Binding-site contacts:
Ligand atom N32 contacts residue H4B1 of chain 1.I at 3.0 Å (h-bond).
Ligand atom C02 contacts residue GLU296 of chain 1.B at 3.4 Å.
Ligand atom C24 contacts residue HEM1 of chain 1.H at 3.7 Å.
Ligand atom C03 contacts residue HEM1 of chain 1.H at 3.5 Å.
Ligand atom C02 contacts residue HEM1 of chain 1.H at 3.5 Å.
Ligand atom C06 contacts residue PHE288 of chain 1.B at 3.7 Å (hydrophobic).
Ligand atom N02 contacts residue HEM1 of chain 1.H at 3.6 Å.
Ligand atom C09 contacts residue HEM1 of chain 1.H at 3.5 Å.
Ligand atom C06 contacts residue HEM1 of chain 1.H at 3.6 Å.
Ligand atom C33 contacts residue HEM1 of chain 1.H at 3.2 Å.
Ligand atom C07 contacts residue HEM1 of chain 1.H at 3.6 Å.
Ligand atom C23 contacts residue HEM1 of chain 1.H at 3.8 Å.
Ligand atom C09 contacts residue GLU296 of chain 1.B at 3.8 Å.
Ligand atom N02 contacts residue TRP291 of chain 1.B at 2.8 Å (h-bond).
Ligand atom N01 contacts residue GLU296 of chain 1.B at 2.7 Å (salt-bridge).
Ligand atom C21 contacts residue HEM1 of chain 1.H at 3.8 Å.
Ligand atom N02 contacts residue GLU296 of chain 1.B at 2.6 Å (salt-bridge).
Ligand atom C10 contacts residue HEM1 of chain 1.H at 3.7 Å.
Ligand atom C33 contacts residue H4B1 of chain 1.I at 3.2 Å.
Ligand atom C27 contacts residue ASN273 of chain 1.B at 3.6 Å.
Ligand atom C30 contacts residue H4B1 of chain 1.I at 3.8 Å.
Ligand atom C11 contacts residue HEM1 of chain 1.H at 3.3 Å.
Ligand atom N28 contacts residue MET274 of chain 1.B at 3.6 Å.
Ligand atom N28 contacts residue ASN273 of chain 1.B at 3.1 Å (h-bond).
Ligand atom C10 contacts residue GLU296 of chain 1.B at 3.7 Å.
Ligand atom N01 contacts residue HEM1 of chain 1.H at 3.6 Å.
Ligand atom C05 contacts residue HEM1 of chain 1.H at 3.8 Å.
Ligand atom N32 contacts residue HEM1 of chain 1.H at 2.8 Å (h-bond).
Ligand atom C04 contacts residue HEM1 of chain 1.H at 3.7 Å.
Ligand atom C12 contacts residue HEM1 of chain 1.H at 3.4 Å.
Ligand atom C07 contacts residue VAL271 of chain 1.B at 3.3 Å (hydrophobic).
Ligand atom C26 contacts residue HEM1 of chain 1.H at 3.7 Å.
Ligand atom C24 contacts residue TYR410 of chain 1.B at 3.5 Å (hydrophobic).
Ligand atom N02 contacts residue TYR292 of chain 1.B at 3.7 Å.
Ligand atom C08 contacts residue HEM1 of chain 1.H at 3.6 Å.
Ligand atom C29 contacts residue TRP382 of chain 1.B at 3.6 Å (hydrophobic).
Ligand atom C06 contacts residue VAL271 of chain 1.B at 3.4 Å (hydrophobic).
Ligand atom N02 contacts residue PRO269 of chain 1.B at 3.7 Å.
Ligand atom C25 contacts residue HEM1 of chain 1.H at 3.7 Å.
Ligand atom C11 contacts residue GLY290 of chain 1.B at 3.7 Å.

Sequence of chain 1.B:
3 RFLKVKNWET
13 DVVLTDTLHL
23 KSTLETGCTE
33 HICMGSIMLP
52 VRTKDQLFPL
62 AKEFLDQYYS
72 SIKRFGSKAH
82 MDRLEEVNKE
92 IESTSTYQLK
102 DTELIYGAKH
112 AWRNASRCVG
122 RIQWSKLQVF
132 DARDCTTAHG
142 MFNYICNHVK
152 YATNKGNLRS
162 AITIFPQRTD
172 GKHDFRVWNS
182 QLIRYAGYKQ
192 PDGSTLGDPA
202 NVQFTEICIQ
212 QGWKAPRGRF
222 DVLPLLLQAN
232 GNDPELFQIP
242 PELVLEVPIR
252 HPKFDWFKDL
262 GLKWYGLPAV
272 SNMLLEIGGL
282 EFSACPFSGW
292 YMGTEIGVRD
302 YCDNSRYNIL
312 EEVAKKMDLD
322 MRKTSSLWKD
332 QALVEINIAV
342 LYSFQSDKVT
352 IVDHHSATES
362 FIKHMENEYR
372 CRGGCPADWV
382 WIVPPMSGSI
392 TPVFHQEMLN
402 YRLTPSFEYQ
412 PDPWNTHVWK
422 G

A protein and the small-molecule ligand that binds it are described below.
Small molecule (SMILES): CN[C@H](C)Cc1cc(C#N)cc(OCc2ccc3c(C)cc(N)nc3c2)c1